Binding-site contacts:
Ligand atom C5 contacts residue NAG1 of chain 1.F at 4.1 Å.
Ligand atom C7 contacts residue ASN120 of chain 1.B at 3.2 Å.
Ligand atom C2 contacts residue ASN120 of chain 1.B at 2.7 Å.
Ligand atom C6 contacts residue ARG373 of chain 1.A at 4.0 Å.
Ligand atom O3 contacts residue NAG1 of chain 1.F at 3.0 Å (h-bond).
Ligand atom O7 contacts residue ASN120 of chain 1.B at 3.3 Å (h-bond).
Ligand atom C5 contacts residue LEU374 of chain 1.A at 4.3 Å (hydrophobic).
Ligand atom C3 contacts residue ASN120 of chain 1.B at 4.0 Å.
Ligand atom O7 contacts residue ASN119 of chain 1.B at 4.0 Å.
Ligand atom O6 contacts residue NAG1 of chain 1.F at 3.5 Å.
Ligand atom C5 contacts residue ASN120 of chain 1.B at 3.9 Å.
Ligand atom C4 contacts residue ASN120 of chain 1.B at 4.2 Å.
Ligand atom C7 contacts residue ASN119 of chain 1.B at 4.2 Å.
Ligand atom N2 contacts residue ASN120 of chain 1.B at 3.4 Å (h-bond).
Ligand atom O5 contacts residue GLY375 of chain 1.A at 3.8 Å.
Ligand atom C8 contacts residue ASN120 of chain 1.B at 3.9 Å.
Ligand atom C6 contacts residue NAG1 of chain 1.F at 3.9 Å.
Ligand atom O6 contacts residue LEU374 of chain 1.A at 2.7 Å (h-bond).
Ligand atom C6 contacts residue LEU374 of chain 1.A at 3.1 Å (hydrophobic).
Ligand atom C4 contacts residue NAG1 of chain 1.F at 2.9 Å.
Ligand atom O4 contacts residue NAG1 of chain 1.F at 1.9 Å.
Ligand atom O5 contacts residue ASN120 of chain 1.B at 2.6 Å (h-bond).
Ligand atom C1 contacts residue ASN120 of chain 1.B at 2.6 Å.
Ligand atom C8 contacts residue ASN119 of chain 1.B at 3.4 Å.
Ligand atom C6 contacts residue GLY375 of chain 1.A at 4.0 Å.
Ligand atom O5 contacts residue LEU374 of chain 1.A at 4.4 Å.
Ligand atom C3 contacts residue NAG1 of chain 1.F at 3.4 Å.
Ligand atom O6 contacts residue GLY375 of chain 1.A at 3.9 Å.

Sequence of chain 1.A:
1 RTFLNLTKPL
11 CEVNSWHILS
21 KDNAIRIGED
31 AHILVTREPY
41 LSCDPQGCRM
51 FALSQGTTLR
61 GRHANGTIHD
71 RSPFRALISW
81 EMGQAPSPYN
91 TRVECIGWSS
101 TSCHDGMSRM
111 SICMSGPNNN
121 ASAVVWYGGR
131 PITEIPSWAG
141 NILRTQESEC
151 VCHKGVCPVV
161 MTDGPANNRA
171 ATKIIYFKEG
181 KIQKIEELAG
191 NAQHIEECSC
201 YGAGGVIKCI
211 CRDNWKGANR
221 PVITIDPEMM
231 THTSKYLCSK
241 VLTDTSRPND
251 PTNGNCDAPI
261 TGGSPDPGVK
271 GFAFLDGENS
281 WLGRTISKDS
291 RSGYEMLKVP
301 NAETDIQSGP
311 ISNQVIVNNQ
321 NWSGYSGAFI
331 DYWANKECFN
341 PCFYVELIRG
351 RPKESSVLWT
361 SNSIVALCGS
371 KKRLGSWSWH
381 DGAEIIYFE

Sequence of chain 1.B:
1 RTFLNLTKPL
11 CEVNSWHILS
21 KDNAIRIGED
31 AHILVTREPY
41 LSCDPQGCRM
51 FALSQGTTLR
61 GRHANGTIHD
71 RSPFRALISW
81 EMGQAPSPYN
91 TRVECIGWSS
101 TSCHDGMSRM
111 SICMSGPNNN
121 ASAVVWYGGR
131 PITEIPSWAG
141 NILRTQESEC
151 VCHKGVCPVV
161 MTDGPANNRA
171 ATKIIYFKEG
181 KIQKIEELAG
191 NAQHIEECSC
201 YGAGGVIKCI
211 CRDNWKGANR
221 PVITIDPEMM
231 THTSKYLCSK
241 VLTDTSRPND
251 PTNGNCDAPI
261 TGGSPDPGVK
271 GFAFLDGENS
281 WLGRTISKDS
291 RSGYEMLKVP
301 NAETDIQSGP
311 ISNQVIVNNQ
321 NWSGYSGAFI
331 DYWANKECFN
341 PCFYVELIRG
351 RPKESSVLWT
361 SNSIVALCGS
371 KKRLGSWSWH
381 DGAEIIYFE

The protein below binds the small molecule below.
Small molecule (SMILES): CC(=O)N[C@@H]1[C@@H](O)[C@H](O)[C@@H](CO)O[C@H]1O